This protein binds this small molecule.
Small molecule (SMILES): CCCCCCCCC/C=C/C(=O)O

Binding-site contacts:
Ligand atom C4 contacts residue PHE70 of chain 2.B at 3.9 Å (hydrophobic).
Ligand atom C2 contacts residue FE1 of chain 2.J at 3.9 Å.
Ligand atom O2 contacts residue GLU161 of chain 2.B at 3.0 Å (salt-bridge).
Ligand atom C1 contacts residue GLU161 of chain 2.B at 4.0 Å.
Ligand atom O2 contacts residue OXY1 of chain 2.L at 2.9 Å (h-bond).
Ligand atom O2 contacts residue FE1 of chain 2.J at 2.0 Å.
Ligand atom C12 contacts residue PHE241 of chain 2.B at 3.9 Å (hydrophobic).
Ligand atom C5 contacts residue THR164 of chain 2.B at 3.8 Å.
Ligand atom C1 contacts residue HIS196 of chain 2.B at 3.2 Å.
Ligand atom O1 contacts residue FE1 of chain 2.J at 2.3 Å.
Ligand atom C4 contacts residue VAL66 of chain 2.B at 4.0 Å (hydrophobic).
Ligand atom O1 contacts residue OXY1 of chain 2.L at 4.0 Å.
Ligand atom C1 contacts residue FE1 of chain 2.J at 2.5 Å.
Ligand atom O1 contacts residue HIS106 of chain 2.B at 3.4 Å.
Ligand atom C8 contacts residue GLY63 of chain 2.B at 3.8 Å.
Ligand atom C7 contacts residue THR164 of chain 2.B at 4.0 Å.
Ligand atom C12 contacts residue TYR43 of chain 2.B at 3.4 Å (hydrophobic).
Ligand atom C10 contacts residue TYR59 of chain 2.B at 3.6 Å (hydrophobic).
Ligand atom C12 contacts residue LEU242 of chain 2.B at 4.0 Å (hydrophobic).
Ligand atom O1 contacts residue HIS196 of chain 2.B at 3.1 Å (h-bond).
Ligand atom C1 contacts residue GLU103 of chain 2.B at 3.3 Å.
Ligand atom C9 contacts residue LEU136 of chain 2.B at 3.9 Å (hydrophobic).
Ligand atom O2 contacts residue GLU103 of chain 2.B at 3.0 Å (salt-bridge).
Ligand atom C7 contacts residue TRP167 of chain 2.B at 3.8 Å (hydrophobic).
Ligand atom C1 contacts residue OXY1 of chain 2.L at 3.9 Å.
Ligand atom C4 contacts residue ILE160 of chain 2.B at 4.0 Å (hydrophobic).
Ligand atom O2 contacts residue PHE70 of chain 2.B at 4.0 Å.
Ligand atom C5 contacts residue VAL67 of chain 2.B at 4.0 Å (hydrophobic).
Ligand atom C3 contacts residue GLU161 of chain 2.B at 3.4 Å.
Ligand atom C12 contacts residue MET238 of chain 2.B at 3.8 Å (hydrophobic).
Ligand atom O1 contacts residue GLU103 of chain 2.B at 3.1 Å (salt-bridge).
Ligand atom C6 contacts residue VAL66 of chain 2.B at 3.9 Å (hydrophobic).
Ligand atom C9 contacts residue GLY63 of chain 2.B at 4.0 Å.
Ligand atom C2 contacts residue TRP192 of chain 2.B at 4.0 Å (hydrophobic).
Ligand atom O2 contacts residue HIS196 of chain 2.B at 3.1 Å (h-bond).
Ligand atom C3 contacts residue PHE70 of chain 2.B at 3.9 Å (hydrophobic).
Ligand atom C8 contacts residue TRP110 of chain 2.B at 4.0 Å (hydrophobic).
Ligand atom C11 contacts residue LEU136 of chain 2.B at 3.9 Å (hydrophobic).
Ligand atom O1 contacts residue TRP192 of chain 2.B at 3.4 Å (h-bond).
Ligand atom C11 contacts residue PHE241 of chain 2.B at 3.8 Å (hydrophobic).

Sequence of chain 2.B:
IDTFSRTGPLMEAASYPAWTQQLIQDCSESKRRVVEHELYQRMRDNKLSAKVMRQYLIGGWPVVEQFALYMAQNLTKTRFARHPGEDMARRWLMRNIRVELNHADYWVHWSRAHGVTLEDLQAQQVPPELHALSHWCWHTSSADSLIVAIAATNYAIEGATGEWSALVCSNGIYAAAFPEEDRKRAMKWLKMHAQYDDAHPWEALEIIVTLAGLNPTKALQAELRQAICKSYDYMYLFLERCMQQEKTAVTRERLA